Sequence of chain 1.A:
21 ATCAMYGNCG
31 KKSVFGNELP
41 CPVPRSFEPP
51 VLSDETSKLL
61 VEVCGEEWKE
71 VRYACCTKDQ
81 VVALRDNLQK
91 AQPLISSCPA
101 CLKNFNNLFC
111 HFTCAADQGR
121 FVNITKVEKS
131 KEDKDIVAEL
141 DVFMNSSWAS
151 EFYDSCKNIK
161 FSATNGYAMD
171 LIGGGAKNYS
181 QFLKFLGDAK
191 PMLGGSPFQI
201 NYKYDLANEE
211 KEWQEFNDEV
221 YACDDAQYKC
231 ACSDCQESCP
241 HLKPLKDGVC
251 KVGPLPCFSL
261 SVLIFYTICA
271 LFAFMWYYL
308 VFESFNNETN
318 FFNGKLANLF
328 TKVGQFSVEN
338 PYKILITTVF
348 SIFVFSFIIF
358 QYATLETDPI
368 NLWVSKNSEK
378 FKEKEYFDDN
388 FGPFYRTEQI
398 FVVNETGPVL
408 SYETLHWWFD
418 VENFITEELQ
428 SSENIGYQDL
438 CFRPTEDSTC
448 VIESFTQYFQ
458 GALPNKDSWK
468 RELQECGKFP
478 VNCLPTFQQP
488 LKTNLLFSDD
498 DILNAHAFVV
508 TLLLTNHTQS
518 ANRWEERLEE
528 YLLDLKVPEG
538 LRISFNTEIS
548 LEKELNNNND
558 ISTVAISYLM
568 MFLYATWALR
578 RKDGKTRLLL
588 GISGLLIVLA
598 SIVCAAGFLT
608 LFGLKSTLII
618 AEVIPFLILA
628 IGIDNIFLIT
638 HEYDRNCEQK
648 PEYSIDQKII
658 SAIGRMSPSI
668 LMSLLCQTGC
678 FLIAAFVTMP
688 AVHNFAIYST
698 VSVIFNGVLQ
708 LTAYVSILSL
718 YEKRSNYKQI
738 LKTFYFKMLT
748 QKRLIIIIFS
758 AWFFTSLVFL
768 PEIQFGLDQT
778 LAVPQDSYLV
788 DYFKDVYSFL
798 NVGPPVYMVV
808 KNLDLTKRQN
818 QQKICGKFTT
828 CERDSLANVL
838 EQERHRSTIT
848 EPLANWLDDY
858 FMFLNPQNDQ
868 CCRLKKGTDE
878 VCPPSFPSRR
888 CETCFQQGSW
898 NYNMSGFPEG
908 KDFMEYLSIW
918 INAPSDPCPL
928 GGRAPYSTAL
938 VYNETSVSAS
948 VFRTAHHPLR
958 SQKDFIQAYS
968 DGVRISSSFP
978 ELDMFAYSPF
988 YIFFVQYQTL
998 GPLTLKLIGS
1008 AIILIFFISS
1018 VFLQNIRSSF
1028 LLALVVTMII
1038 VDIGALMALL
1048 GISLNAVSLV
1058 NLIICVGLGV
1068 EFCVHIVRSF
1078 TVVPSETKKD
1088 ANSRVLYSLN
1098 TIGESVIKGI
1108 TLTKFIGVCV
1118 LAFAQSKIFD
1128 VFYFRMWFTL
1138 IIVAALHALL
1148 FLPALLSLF

Binding-site contacts:
Ligand atom CAA contacts residue ILE1125 of chain 1.A at 3.6 Å (hydrophobic).
Ligand atom OAG contacts residue PHE790 of chain 1.A at 4.1 Å.
Ligand atom CAK contacts residue LEU774 of chain 1.A at 3.6 Å (hydrophobic).
Ligand atom CAQ contacts residue TRP370 of chain 1.A at 4.1 Å (hydrophobic).
Ligand atom CAQ contacts residue VAL1054 of chain 1.A at 3.8 Å (hydrophobic).
Ligand atom CAN contacts residue LEU615 of chain 1.A at 4.1 Å (hydrophobic).
Ligand atom CAQ contacts residue ILE1125 of chain 1.A at 4.0 Å (hydrophobic).
Ligand atom CAP contacts residue VAL1054 of chain 1.A at 3.8 Å (hydrophobic).
Ligand atom CAO contacts residue ILE616 of chain 1.A at 3.7 Å (hydrophobic).
Ligand atom CBA contacts residue ILE1125 of chain 1.A at 4.1 Å (hydrophobic).
Ligand atom OAF contacts residue PHE987 of chain 1.A at 4.2 Å.
Ligand atom CAB contacts residue GLU619 of chain 1.A at 3.5 Å.
Ligand atom CAU contacts residue LEU552 of chain 1.A at 3.7 Å (hydrophobic).
Ligand atom CAT contacts residue PHE990 of chain 1.A at 4.2 Å (hydrophobic).
Ligand atom OAG contacts residue GLN776 of chain 1.A at 3.0 Å.
Ligand atom CAJ contacts residue ILE1125 of chain 1.A at 3.4 Å (hydrophobic).
Ligand atom CAI contacts residue TRP370 of chain 1.A at 3.8 Å (hydrophobic).
Ligand atom CAR contacts residue PHE990 of chain 1.A at 3.8 Å (hydrophobic).
Ligand atom OAW contacts residue GLN776 of chain 1.A at 3.9 Å.
Ligand atom CAC contacts residue LEU369 of chain 1.A at 3.5 Å (hydrophobic).
Ligand atom OAH contacts residue PHE987 of chain 1.A at 3.6 Å.
Ligand atom CAB contacts residue PHE1126 of chain 1.A at 4.1 Å (hydrophobic).
Ligand atom CAK contacts residue TRP370 of chain 1.A at 3.5 Å (hydrophobic).
Ligand atom CAV contacts residue PHE990 of chain 1.A at 4.0 Å (hydrophobic).
Ligand atom CAA contacts residue ASN555 of chain 1.A at 3.7 Å.
Ligand atom CAE contacts residue LEU552 of chain 1.A at 3.3 Å (hydrophobic).
Ligand atom CAP contacts residue ILE1125 of chain 1.A at 3.6 Å (hydrophobic).
Ligand atom CAQ contacts residue LEU774 of chain 1.A at 3.5 Å (hydrophobic).
Ligand atom CAC contacts residue LEU615 of chain 1.A at 4.0 Å (hydrophobic).
Ligand atom CAE contacts residue ALA779 of chain 1.A at 3.7 Å (hydrophobic).
Ligand atom CAV contacts residue TRP370 of chain 1.A at 4.2 Å (hydrophobic).
Ligand atom CAX contacts residue PHE987 of chain 1.A at 4.1 Å (hydrophobic).
Ligand atom CBC contacts residue PHE990 of chain 1.A at 4.2 Å (hydrophobic).
Ligand atom CAY contacts residue GLN776 of chain 1.A at 3.8 Å.
Ligand atom CAC contacts residue LEU552 of chain 1.A at 4.0 Å (hydrophobic).
Ligand atom CAD contacts residue LEU548 of chain 1.A at 4.0 Å (hydrophobic).
Ligand atom OAF contacts residue PHE990 of chain 1.A at 3.7 Å.
Ligand atom CAR contacts residue LEU548 of chain 1.A at 4.0 Å (hydrophobic).
Ligand atom CAS contacts residue LEU552 of chain 1.A at 4.2 Å (hydrophobic).
Ligand atom CBG contacts residue TRP370 of chain 1.A at 4.1 Å (hydrophobic).

The protein below binds the small molecule below.
Small molecule (SMILES): CC(C)CCC[C@@H](C)[C@H]1CC[C@H]2[C@@H]3CC=C4C[C@@H](OC(=O)CCC(=O)O)CC[C@]4(C)[C@H]3CC[C@]12C